Sequence of chain 1.C:
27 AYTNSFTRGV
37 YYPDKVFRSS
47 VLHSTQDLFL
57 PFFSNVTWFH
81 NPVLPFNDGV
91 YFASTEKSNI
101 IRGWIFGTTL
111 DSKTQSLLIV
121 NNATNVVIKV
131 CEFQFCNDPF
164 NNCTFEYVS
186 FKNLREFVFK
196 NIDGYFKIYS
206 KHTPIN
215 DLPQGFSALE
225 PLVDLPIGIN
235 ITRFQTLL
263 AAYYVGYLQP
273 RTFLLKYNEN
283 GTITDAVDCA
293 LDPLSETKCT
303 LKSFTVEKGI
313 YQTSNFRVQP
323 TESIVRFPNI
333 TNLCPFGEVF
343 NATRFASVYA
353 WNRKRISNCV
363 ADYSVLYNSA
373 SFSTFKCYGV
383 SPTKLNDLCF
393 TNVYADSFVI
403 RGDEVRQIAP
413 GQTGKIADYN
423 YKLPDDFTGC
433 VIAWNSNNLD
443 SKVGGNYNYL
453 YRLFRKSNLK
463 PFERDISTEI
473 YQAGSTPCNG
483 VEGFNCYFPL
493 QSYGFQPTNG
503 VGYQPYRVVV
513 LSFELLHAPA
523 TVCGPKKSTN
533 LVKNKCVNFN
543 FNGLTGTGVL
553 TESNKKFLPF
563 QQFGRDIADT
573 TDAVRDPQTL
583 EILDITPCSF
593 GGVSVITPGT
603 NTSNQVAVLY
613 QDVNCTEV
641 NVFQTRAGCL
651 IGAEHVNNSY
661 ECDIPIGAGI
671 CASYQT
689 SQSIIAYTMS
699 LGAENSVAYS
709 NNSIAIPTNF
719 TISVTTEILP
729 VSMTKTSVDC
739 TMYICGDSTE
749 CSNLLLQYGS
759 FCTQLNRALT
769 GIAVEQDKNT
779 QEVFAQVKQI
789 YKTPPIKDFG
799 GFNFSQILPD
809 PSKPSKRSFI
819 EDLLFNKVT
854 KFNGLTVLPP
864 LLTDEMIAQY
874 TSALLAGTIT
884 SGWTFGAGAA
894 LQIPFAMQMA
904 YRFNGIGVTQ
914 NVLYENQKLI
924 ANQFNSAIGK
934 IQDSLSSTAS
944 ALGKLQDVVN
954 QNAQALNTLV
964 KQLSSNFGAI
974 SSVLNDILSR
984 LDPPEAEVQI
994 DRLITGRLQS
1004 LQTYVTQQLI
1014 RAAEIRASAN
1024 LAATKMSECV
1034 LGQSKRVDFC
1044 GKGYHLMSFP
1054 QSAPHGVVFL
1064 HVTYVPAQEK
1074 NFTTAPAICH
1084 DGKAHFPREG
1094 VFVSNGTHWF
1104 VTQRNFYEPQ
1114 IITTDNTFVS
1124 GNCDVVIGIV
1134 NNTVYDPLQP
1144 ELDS

Binding-site contacts:
Ligand atom C8 contacts residue ASN234 of chain 1.C at 4.2 Å.
Ligand atom C5 contacts residue ASN234 of chain 1.C at 3.7 Å.
Ligand atom C8 contacts residue ASP198 of chain 1.C at 4.2 Å.
Ligand atom C2 contacts residue ASN234 of chain 1.C at 2.5 Å.
Ligand atom O7 contacts residue ASN234 of chain 1.C at 3.4 Å (h-bond).
Ligand atom C4 contacts residue ASN234 of chain 1.C at 4.2 Å.
Ligand atom C1 contacts residue ASN234 of chain 1.C at 1.5 Å.
Ligand atom C7 contacts residue ASN234 of chain 1.C at 3.4 Å.
Ligand atom N2 contacts residue ASN234 of chain 1.C at 2.9 Å (h-bond).
Ligand atom O5 contacts residue ASN234 of chain 1.C at 2.4 Å (h-bond).
Ligand atom C3 contacts residue ASN234 of chain 1.C at 3.8 Å.

A protein and the small-molecule ligand that binds it are described below.
Small molecule (SMILES): CC(=O)N[C@@H]1[C@@H](O)[C@H](O)[C@@H](CO)O[C@H]1O